Sequence of chain 1.E:
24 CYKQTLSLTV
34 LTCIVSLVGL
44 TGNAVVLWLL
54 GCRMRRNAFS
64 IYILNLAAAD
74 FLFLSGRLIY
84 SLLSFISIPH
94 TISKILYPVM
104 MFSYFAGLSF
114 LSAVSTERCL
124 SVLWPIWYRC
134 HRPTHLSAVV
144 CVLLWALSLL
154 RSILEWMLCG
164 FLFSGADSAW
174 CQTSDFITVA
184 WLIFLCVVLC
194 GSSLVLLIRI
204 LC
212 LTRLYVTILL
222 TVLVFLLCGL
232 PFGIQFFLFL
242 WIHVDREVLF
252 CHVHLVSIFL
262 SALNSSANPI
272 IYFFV

This small molecule binds to this protein.
Small molecule (SMILES): CCOc1ccccc1NC(=O)c1ccccc1NS(=O)(=O)C1CC1

Binding-site contacts:
Ligand atom O4 contacts residue ILE259 of chain 1.E at 3.3 Å.
Ligand atom C11 contacts residue MET103 of chain 1.E at 3.7 Å (hydrophobic).
Ligand atom O4 contacts residue HIS255 of chain 1.E at 2.8 Å (h-bond).
Ligand atom C18 contacts residue MET103 of chain 1.E at 3.5 Å (hydrophobic).
Ligand atom C13 contacts residue TYR100 of chain 1.E at 3.5 Å (hydrophobic).
Ligand atom N1 contacts residue ILE259 of chain 1.E at 3.9 Å.
Ligand atom C15 contacts residue MET103 of chain 1.E at 3.6 Å (hydrophobic).
Ligand atom O2 contacts residue ILE259 of chain 1.E at 3.6 Å.
Ligand atom O3 contacts residue ARG80 of chain 1.E at 3.2 Å (salt-bridge).
Ligand atom C17 contacts residue GLY79 of chain 1.E at 3.8 Å.
Ligand atom C13 contacts residue MET103 of chain 1.E at 3.5 Å (hydrophobic).
Ligand atom C16 contacts residue MET103 of chain 1.E at 3.5 Å (hydrophobic).
Ligand atom C1 contacts residue ARG80 of chain 1.E at 3.4 Å.
Ligand atom C5 contacts residue TYR10 of chain 1.A at 3.7 Å (hydrophobic).
Ligand atom C8 contacts residue ILE259 of chain 1.E at 3.8 Å (hydrophobic).
Ligand atom C2 contacts residue ILE259 of chain 1.E at 3.6 Å (hydrophobic).
Ligand atom C10 contacts residue MET103 of chain 1.E at 3.6 Å (hydrophobic).
Ligand atom C17 contacts residue MET103 of chain 1.E at 3.5 Å (hydrophobic).
Ligand atom N1 contacts residue TYR83 of chain 1.E at 3.2 Å.
Ligand atom C18 contacts residue GLY79 of chain 1.E at 3.4 Å.
Ligand atom C9 contacts residue ILE259 of chain 1.E at 3.6 Å (hydrophobic).
Ligand atom C16 contacts residue LEU99 of chain 1.E at 3.9 Å (hydrophobic).
Ligand atom C1 contacts residue TYR83 of chain 1.E at 3.6 Å (hydrophobic).
Ligand atom O1 contacts residue ARG80 of chain 1.E at 2.9 Å (salt-bridge).
Ligand atom C14 contacts residue PHE233 of chain 1.E at 3.6 Å (hydrophobic).
Ligand atom O3 contacts residue MET103 of chain 1.E at 3.5 Å.
Ligand atom C7 contacts residue LEU256 of chain 1.E at 3.9 Å (hydrophobic).
Ligand atom O2 contacts residue TYR83 of chain 1.E at 3.3 Å.
Ligand atom C14 contacts residue PHE237 of chain 1.E at 3.7 Å (hydrophobic).
Ligand atom C9 contacts residue TYR83 of chain 1.E at 3.7 Å (hydrophobic).
Ligand atom C5 contacts residue TYR83 of chain 1.E at 3.8 Å (hydrophobic).
Ligand atom C18 contacts residue TYR83 of chain 1.E at 3.6 Å (hydrophobic).
Ligand atom C8 contacts residue SER84 of chain 1.E at 3.7 Å.
Ligand atom C10 contacts residue ARG80 of chain 1.E at 3.8 Å.
Ligand atom C10 contacts residue TYR83 of chain 1.E at 3.7 Å (hydrophobic).
Ligand atom O3 contacts residue ILE259 of chain 1.E at 3.8 Å.
Ligand atom C2 contacts residue TYR83 of chain 1.E at 3.3 Å (hydrophobic).
Ligand atom C6 contacts residue LEU256 of chain 1.E at 3.6 Å (hydrophobic).
Ligand atom C3 contacts residue ILE259 of chain 1.E at 3.5 Å (hydrophobic).
Ligand atom C3 contacts residue TYR83 of chain 1.E at 3.4 Å (hydrophobic).

Sequence of chain 1.A:
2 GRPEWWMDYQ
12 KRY